Sequence of chain 1.A:
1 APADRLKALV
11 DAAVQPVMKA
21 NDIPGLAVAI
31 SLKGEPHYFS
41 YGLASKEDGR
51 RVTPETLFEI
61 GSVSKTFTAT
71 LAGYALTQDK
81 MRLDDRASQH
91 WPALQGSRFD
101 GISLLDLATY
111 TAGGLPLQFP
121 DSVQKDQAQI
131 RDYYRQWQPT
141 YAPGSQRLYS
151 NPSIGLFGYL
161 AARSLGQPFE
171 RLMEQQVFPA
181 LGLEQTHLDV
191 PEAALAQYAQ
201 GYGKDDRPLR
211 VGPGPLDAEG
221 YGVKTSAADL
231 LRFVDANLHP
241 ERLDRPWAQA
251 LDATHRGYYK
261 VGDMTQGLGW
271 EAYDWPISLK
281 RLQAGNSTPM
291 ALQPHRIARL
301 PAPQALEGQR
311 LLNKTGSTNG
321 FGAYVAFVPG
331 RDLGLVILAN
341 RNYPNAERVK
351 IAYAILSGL

Binding-site contacts:
Ligand atom O contacts residue GLN118 of chain 1.A at 3.5 Å (h-bond).
Ligand atom C contacts residue GLN118 of chain 1.A at 3.5 Å.
Ligand atom N contacts residue SER62 of chain 1.A at 2.3 Å (h-bond).
Ligand atom CAO contacts residue LEU117 of chain 1.A at 3.8 Å (hydrophobic).
Ligand atom OAG contacts residue LYS314 of chain 1.A at 3.7 Å.
Ligand atom NAA contacts residue ASN151 of chain 1.A at 3.1 Å (h-bond).
Ligand atom OAC contacts residue GLY61 of chain 1.A at 3.8 Å.
Ligand atom N contacts residue ASN151 of chain 1.A at 4.1 Å.
Ligand atom CAJ contacts residue ASN151 of chain 1.A at 3.7 Å.
Ligand atom CA contacts residue SER317 of chain 1.A at 3.6 Å.
Ligand atom CAJ contacts residue SER62 of chain 1.A at 2.8 Å.
Ligand atom CAO contacts residue SER62 of chain 1.A at 3.8 Å.
Ligand atom CAN contacts residue SER317 of chain 1.A at 4.1 Å.
Ligand atom OAD contacts residue ASN345 of chain 1.A at 3.1 Å (h-bond).
Ligand atom CAO contacts residue TYR149 of chain 1.A at 3.3 Å (hydrophobic).
Ligand atom OAG contacts residue GLY316 of chain 1.A at 3.4 Å.
Ligand atom OAC contacts residue GLY316 of chain 1.A at 3.3 Å.
Ligand atom SAR contacts residue THR315 of chain 1.A at 3.3 Å (h-bond).
Ligand atom OAG contacts residue THR315 of chain 1.A at 2.9 Å (h-bond).
Ligand atom CAN contacts residue TYR149 of chain 1.A at 4.0 Å (hydrophobic).
Ligand atom NAK contacts residue SER62 of chain 1.A at 3.5 Å (h-bond).
Ligand atom CA contacts residue SER62 of chain 1.A at 3.5 Å.
Ligand atom OAE contacts residue SER317 of chain 1.A at 3.5 Å (h-bond).
Ligand atom NAA contacts residue GLN118 of chain 1.A at 2.9 Å (h-bond).
Ligand atom OAC contacts residue SER317 of chain 1.A at 2.8 Å (h-bond).
Ligand atom CAH contacts residue LEU117 of chain 1.A at 4.0 Å (hydrophobic).
Ligand atom OAD contacts residue THR315 of chain 1.A at 3.3 Å (h-bond).
Ligand atom CAJ contacts residue TYR149 of chain 1.A at 3.4 Å (hydrophobic).
Ligand atom CAJ contacts residue LYS65 of chain 1.A at 4.0 Å.
Ligand atom CB contacts residue SER317 of chain 1.A at 3.8 Å.
Ligand atom CAN contacts residue SER62 of chain 1.A at 1.3 Å.
Ligand atom C contacts residue SER317 of chain 1.A at 3.9 Å.
Ligand atom OAL contacts residue TYR149 of chain 1.A at 4.0 Å.
Ligand atom OAE contacts residue THR315 of chain 1.A at 4.0 Å.
Ligand atom OAG contacts residue SER62 of chain 1.A at 3.7 Å.
Ligand atom CAN contacts residue LYS65 of chain 1.A at 4.1 Å.
Ligand atom OAC contacts residue SER62 of chain 1.A at 2.2 Å (h-bond).
Ligand atom NAK contacts residue TYR149 of chain 1.A at 3.0 Å.
Ligand atom N contacts residue SER317 of chain 1.A at 4.2 Å.
Ligand atom O contacts residue SER317 of chain 1.A at 4.2 Å.

The protein below binds the small molecule below.
Small molecule (SMILES): NC(=O)[C@@H]1CC[C@@H](NOS(=O)(=O)O)CN1C=O